Binding-site contacts:
Ligand atom C6 contacts residue GLU147 of chain 1.A at 3.7 Å.
Ligand atom N6 contacts residue ILE129 of chain 1.A at 3.4 Å.
Ligand atom C5 contacts residue GLU147 of chain 1.A at 3.5 Å.
Ligand atom O2A contacts residue GLU147 of chain 1.A at 3.0 Å (salt-bridge).
Ligand atom N7 contacts residue GLU147 of chain 1.A at 3.5 Å (salt-bridge).
Ligand atom C6 contacts residue ASP113 of chain 1.A at 3.7 Å.
Ligand atom N6 contacts residue PHE115 of chain 1.A at 3.9 Å.
Ligand atom N3 contacts residue GLY145 of chain 1.A at 3.3 Å.
Ligand atom O1G contacts residue THR255 of chain 1.B at 3.6 Å (h-bond).
Ligand atom C5 contacts residue GLY146 of chain 1.A at 3.4 Å.
Ligand atom N1 contacts residue ASP113 of chain 1.A at 2.7 Å (salt-bridge).
Ligand atom O1G contacts residue ASP71 of chain 1.B at 3.5 Å (salt-bridge).
Ligand atom C2 contacts residue GLY146 of chain 1.A at 3.6 Å.
Ligand atom N3 contacts residue ILE32 of chain 1.A at 4.0 Å.
Ligand atom N6 contacts residue ASP113 of chain 1.A at 3.0 Å (salt-bridge).
Ligand atom C8 contacts residue GLY146 of chain 1.A at 3.5 Å.
Ligand atom C2 contacts residue ASP113 of chain 1.A at 3.1 Å.
Ligand atom O4' contacts residue VAL29 of chain 1.A at 3.6 Å.
Ligand atom N9 contacts residue GLY146 of chain 1.A at 3.5 Å (h-bond).
Ligand atom O2B contacts residue GLU147 of chain 1.A at 3.8 Å.
Ligand atom C4 contacts residue GLY146 of chain 1.A at 3.4 Å.
Ligand atom O2' contacts residue GLY146 of chain 1.A at 3.0 Å (h-bond).
Ligand atom C6 contacts residue GLY146 of chain 1.A at 3.8 Å.
Ligand atom N6 contacts residue GLU147 of chain 1.A at 3.7 Å.
Ligand atom PG contacts residue ASP71 of chain 1.B at 3.9 Å.
Ligand atom C5 contacts residue THR148 of chain 1.A at 3.6 Å.
Ligand atom O3G contacts residue GLU147 of chain 1.A at 2.8 Å (salt-bridge).
Ligand atom N7 contacts residue GLY146 of chain 1.A at 3.6 Å.
Ligand atom O3G contacts residue ASP71 of chain 1.B at 3.5 Å (salt-bridge).
Ligand atom C5' contacts residue VAL29 of chain 1.A at 3.7 Å (hydrophobic).
Ligand atom O2' contacts residue GLY145 of chain 1.A at 3.1 Å.
Ligand atom C6 contacts residue THR148 of chain 1.A at 3.7 Å.
Ligand atom N7 contacts residue THR148 of chain 1.A at 3.0 Å (h-bond).
Ligand atom N3B contacts residue ASP71 of chain 1.B at 3.9 Å.
Ligand atom N1 contacts residue GLY146 of chain 1.A at 3.8 Å.
Ligand atom C2 contacts residue GLY145 of chain 1.A at 3.4 Å.
Ligand atom N6 contacts residue THR148 of chain 1.A at 3.2 Å (h-bond).
Ligand atom N3 contacts residue GLY146 of chain 1.A at 3.1 Å (h-bond).
Ligand atom C1' contacts residue GLY146 of chain 1.A at 4.0 Å.
Ligand atom C2' contacts residue GLY146 of chain 1.A at 3.3 Å.

This small molecule binds to this protein.
Small molecule (SMILES): Nc1ncnc2c1ncn2[C@@H]1O[C@H](CO[P](=O)(O)O[P](=O)(O)NP(=O)(O)O)[C@@H](O)[C@H]1O

Sequence of chain 1.B:
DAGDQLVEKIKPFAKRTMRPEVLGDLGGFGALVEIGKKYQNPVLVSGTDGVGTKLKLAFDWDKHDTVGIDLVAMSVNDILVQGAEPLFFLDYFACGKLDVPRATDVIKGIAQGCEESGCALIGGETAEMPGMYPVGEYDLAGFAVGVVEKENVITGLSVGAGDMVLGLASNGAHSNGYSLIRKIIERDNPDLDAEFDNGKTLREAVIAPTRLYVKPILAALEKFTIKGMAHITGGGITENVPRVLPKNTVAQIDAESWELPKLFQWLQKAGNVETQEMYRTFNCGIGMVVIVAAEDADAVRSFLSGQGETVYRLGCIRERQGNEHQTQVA

Sequence of chain 1.A:
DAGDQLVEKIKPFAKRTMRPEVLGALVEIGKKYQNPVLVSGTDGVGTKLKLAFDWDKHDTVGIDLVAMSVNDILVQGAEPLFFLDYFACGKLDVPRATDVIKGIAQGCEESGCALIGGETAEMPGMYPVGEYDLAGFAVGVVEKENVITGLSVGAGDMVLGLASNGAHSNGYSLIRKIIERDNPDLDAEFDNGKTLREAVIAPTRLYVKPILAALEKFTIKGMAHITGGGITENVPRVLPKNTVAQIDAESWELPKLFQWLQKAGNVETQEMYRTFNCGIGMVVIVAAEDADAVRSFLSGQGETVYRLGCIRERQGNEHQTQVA